Binding-site contacts:
Ligand atom O4 contacts residue HIS172 of chain 2.A at 2.8 Å (h-bond).
Ligand atom O2 contacts residue UDP1 of chain 2.B at 4.1 Å.
Ligand atom O5 contacts residue HIS172 of chain 2.A at 3.1 Å (h-bond).
Ligand atom C6 contacts residue THR184 of chain 2.A at 3.3 Å.
Ligand atom O1 contacts residue SER174 of chain 2.A at 3.8 Å.
Ligand atom C6 contacts residue GLU242 of chain 2.A at 3.5 Å.
Ligand atom C6 contacts residue TRP239 of chain 2.A at 3.5 Å (hydrophobic).
Ligand atom O6 contacts residue THR184 of chain 2.A at 2.7 Å (h-bond).
Ligand atom O5 contacts residue PHE175 of chain 2.A at 4.1 Å.
Ligand atom C1 contacts residue HIS172 of chain 2.A at 3.8 Å.
Ligand atom C2 contacts residue UDP1 of chain 2.B at 4.3 Å.
Ligand atom C5 contacts residue TRP239 of chain 2.A at 3.8 Å (hydrophobic).
Ligand atom C5 contacts residue HIS172 of chain 2.A at 3.7 Å.
Ligand atom C3 contacts residue HIS172 of chain 2.A at 4.4 Å.
Ligand atom C5 contacts residue GLU242 of chain 2.A at 4.1 Å.
Ligand atom C3 contacts residue TRP239 of chain 2.A at 3.9 Å (hydrophobic).
Ligand atom O3 contacts residue UDP1 of chain 2.B at 2.4 Å (h-bond).
Ligand atom C4 contacts residue HIS172 of chain 2.A at 3.8 Å.
Ligand atom O6 contacts residue TRP239 of chain 2.A at 3.4 Å (h-bond).
Ligand atom O1 contacts residue HIS172 of chain 2.A at 3.6 Å.
Ligand atom C4 contacts residue GLU242 of chain 2.A at 3.4 Å.
Ligand atom O3 contacts residue TRP239 of chain 2.A at 4.2 Å.
Ligand atom C6 contacts residue PHE175 of chain 2.A at 4.0 Å (hydrophobic).
Ligand atom O4 contacts residue GLU242 of chain 2.A at 2.6 Å (salt-bridge).
Ligand atom C6 contacts residue TYR203 of chain 2.A at 3.8 Å (hydrophobic).
Ligand atom C2 contacts residue HIS172 of chain 2.A at 3.9 Å.
Ligand atom O6 contacts residue PHE175 of chain 2.A at 3.4 Å.
Ligand atom O6 contacts residue TYR203 of chain 2.A at 4.5 Å.
Ligand atom C4 contacts residue TRP239 of chain 2.A at 3.7 Å (hydrophobic).
Ligand atom C3 contacts residue UDP1 of chain 2.B at 3.7 Å.
Ligand atom C6 contacts residue HIS172 of chain 2.A at 4.0 Å.

Sequence of chain 2.A:
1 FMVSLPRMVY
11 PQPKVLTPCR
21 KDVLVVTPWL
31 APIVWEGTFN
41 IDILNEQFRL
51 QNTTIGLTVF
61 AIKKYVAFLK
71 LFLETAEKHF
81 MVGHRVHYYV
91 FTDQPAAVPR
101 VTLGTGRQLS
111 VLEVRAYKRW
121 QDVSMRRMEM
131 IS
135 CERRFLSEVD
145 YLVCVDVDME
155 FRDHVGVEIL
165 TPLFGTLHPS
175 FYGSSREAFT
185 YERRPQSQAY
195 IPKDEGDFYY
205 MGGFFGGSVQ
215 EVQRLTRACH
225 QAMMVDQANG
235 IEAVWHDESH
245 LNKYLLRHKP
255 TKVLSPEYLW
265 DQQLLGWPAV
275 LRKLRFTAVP

A small-molecule ligand and the protein it binds are described below.
Small molecule (SMILES): OC[C@H]1O[C@@H](O)[C@H](O)[C@@H](O)[C@H]1O